Binding-site contacts:
Ligand atom N2 contacts residue ASN282 of chain 1.B at 3.0 Å (h-bond).
Ligand atom C5 contacts residue ASN282 of chain 1.B at 3.6 Å.
Ligand atom C2 contacts residue ASN282 of chain 1.B at 2.5 Å.
Ligand atom C6 contacts residue GLU281 of chain 1.B at 4.4 Å.
Ligand atom C4 contacts residue ASN282 of chain 1.B at 4.2 Å.
Ligand atom C1 contacts residue ASN282 of chain 1.B at 1.4 Å.
Ligand atom O6 contacts residue ASN280 of chain 1.B at 3.4 Å (h-bond).
Ligand atom C7 contacts residue ASN282 of chain 1.B at 3.7 Å.
Ligand atom O5 contacts residue ASN280 of chain 1.B at 3.8 Å.
Ligand atom C3 contacts residue ASN282 of chain 1.B at 3.8 Å.
Ligand atom O6 contacts residue GLU281 of chain 1.B at 3.6 Å.
Ligand atom C8 contacts residue ASN282 of chain 1.B at 4.0 Å.
Ligand atom O5 contacts residue ASN282 of chain 1.B at 2.3 Å (h-bond).
Ligand atom O6 contacts residue ASN282 of chain 1.B at 4.1 Å.
Ligand atom C6 contacts residue ASN280 of chain 1.B at 4.4 Å.

Sequence of chain 1.B:
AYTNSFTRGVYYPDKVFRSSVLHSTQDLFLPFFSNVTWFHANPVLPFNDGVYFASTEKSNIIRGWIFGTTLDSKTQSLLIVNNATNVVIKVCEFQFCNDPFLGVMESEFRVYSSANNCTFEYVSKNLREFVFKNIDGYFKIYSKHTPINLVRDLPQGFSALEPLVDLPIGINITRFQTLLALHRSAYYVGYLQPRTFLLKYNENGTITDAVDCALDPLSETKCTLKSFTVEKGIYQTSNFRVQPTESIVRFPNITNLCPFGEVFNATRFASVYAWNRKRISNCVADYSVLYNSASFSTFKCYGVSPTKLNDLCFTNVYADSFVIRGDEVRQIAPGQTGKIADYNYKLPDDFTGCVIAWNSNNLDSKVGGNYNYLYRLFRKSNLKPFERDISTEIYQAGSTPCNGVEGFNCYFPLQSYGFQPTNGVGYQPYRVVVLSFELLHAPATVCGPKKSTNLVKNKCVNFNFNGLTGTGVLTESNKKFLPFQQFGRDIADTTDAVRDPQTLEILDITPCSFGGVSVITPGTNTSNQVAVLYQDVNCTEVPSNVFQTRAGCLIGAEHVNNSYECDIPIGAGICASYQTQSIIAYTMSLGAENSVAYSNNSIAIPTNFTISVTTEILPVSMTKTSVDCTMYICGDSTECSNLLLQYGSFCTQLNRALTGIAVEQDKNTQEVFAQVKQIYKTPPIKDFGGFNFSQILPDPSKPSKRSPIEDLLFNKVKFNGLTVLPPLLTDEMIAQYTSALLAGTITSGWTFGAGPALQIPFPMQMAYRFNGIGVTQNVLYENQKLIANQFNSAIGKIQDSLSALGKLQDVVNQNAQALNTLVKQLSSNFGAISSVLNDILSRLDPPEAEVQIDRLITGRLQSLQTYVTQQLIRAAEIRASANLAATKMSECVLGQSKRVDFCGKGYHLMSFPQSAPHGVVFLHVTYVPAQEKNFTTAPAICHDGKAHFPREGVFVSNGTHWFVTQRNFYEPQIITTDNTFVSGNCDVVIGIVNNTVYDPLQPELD

This small molecule binds to this protein.
Small molecule (SMILES): CC(=O)N[C@@H]1[C@@H](O)[C@H](O)[C@@H](CO)O[C@H]1O